Sequence of chain 27.A:
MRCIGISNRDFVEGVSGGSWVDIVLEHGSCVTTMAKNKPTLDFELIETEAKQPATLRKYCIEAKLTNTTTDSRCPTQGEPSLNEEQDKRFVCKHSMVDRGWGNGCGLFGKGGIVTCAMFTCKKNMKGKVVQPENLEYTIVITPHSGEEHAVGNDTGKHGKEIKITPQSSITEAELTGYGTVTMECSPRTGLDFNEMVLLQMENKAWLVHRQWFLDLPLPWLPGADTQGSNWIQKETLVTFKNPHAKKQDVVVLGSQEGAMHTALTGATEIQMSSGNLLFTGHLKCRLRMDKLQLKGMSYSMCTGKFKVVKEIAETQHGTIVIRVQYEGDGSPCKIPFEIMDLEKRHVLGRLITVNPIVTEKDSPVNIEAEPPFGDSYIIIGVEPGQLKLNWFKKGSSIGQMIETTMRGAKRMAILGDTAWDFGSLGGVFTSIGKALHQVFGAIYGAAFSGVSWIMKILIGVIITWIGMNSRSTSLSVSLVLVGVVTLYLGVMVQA

Sequence of chain 53.A:
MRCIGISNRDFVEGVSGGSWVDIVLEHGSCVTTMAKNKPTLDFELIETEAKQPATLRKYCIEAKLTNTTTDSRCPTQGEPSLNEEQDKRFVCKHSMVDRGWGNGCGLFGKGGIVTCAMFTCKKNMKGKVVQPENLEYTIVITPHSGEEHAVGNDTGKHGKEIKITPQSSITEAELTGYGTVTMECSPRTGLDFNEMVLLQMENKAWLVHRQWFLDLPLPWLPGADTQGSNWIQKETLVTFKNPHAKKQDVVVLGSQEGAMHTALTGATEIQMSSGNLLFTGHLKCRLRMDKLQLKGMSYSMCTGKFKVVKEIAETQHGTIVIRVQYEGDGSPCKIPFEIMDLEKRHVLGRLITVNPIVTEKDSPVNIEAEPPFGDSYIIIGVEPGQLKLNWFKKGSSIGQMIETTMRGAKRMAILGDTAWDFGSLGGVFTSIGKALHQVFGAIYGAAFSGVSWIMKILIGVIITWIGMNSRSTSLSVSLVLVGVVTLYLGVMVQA

A small-molecule ligand and the protein it binds are described below.
Small molecule (SMILES): CC(=O)N[C@H]1[C@H](O[C@H]2[C@H](O)[C@@H](NC(C)=O)CO[C@@H]2CO)O[C@H](CO)[C@@H](O)[C@@H]1O

Binding-site contacts:
Ligand atom C7 contacts residue ASN153 of chain 27.A at 4.1 Å.
Ligand atom C7 contacts residue HIS149 of chain 27.A at 4.3 Å.
Ligand atom C8 contacts residue ASN153 of chain 27.A at 4.4 Å.
Ligand atom C8 contacts residue GLY102 of chain 53.A at 3.6 Å.
Ligand atom C4 contacts residue ASN153 of chain 27.A at 4.2 Å.
Ligand atom C3 contacts residue ASN153 of chain 27.A at 3.9 Å.
Ligand atom C1 contacts residue THR155 of chain 27.A at 3.3 Å.
Ligand atom O7 contacts residue HIS149 of chain 27.A at 3.3 Å.
Ligand atom C5 contacts residue HIS158 of chain 27.A at 4.4 Å.
Ligand atom C6 contacts residue HIS149 of chain 27.A at 4.3 Å.
Ligand atom C5 contacts residue THR155 of chain 27.A at 4.0 Å.
Ligand atom N2 contacts residue HIS149 of chain 27.A at 4.3 Å.
Ligand atom O5 contacts residue HIS158 of chain 27.A at 3.4 Å.
Ligand atom O4 contacts residue HIS149 of chain 27.A at 4.3 Å.
Ligand atom C2 contacts residue HIS149 of chain 27.A at 3.5 Å.
Ligand atom O6 contacts residue HIS149 of chain 27.A at 3.2 Å.
Ligand atom O5 contacts residue ASN153 of chain 27.A at 2.2 Å (h-bond).
Ligand atom C1 contacts residue HIS149 of chain 27.A at 3.5 Å.
Ligand atom O5 contacts residue THR155 of chain 27.A at 3.4 Å (h-bond).
Ligand atom N2 contacts residue ASN153 of chain 27.A at 3.1 Å (h-bond).
Ligand atom O6 contacts residue HIS158 of chain 27.A at 4.2 Å.
Ligand atom C1 contacts residue ASN153 of chain 27.A at 1.4 Å.
Ligand atom O5 contacts residue HIS149 of chain 27.A at 3.6 Å.
Ligand atom C4 contacts residue HIS149 of chain 27.A at 3.4 Å.
Ligand atom C6 contacts residue GLY156 of chain 27.A at 4.0 Å.
Ligand atom O5 contacts residue GLY156 of chain 27.A at 4.2 Å.
Ligand atom C6 contacts residue HIS158 of chain 27.A at 4.2 Å.
Ligand atom C5 contacts residue ASN153 of chain 27.A at 3.6 Å.
Ligand atom O3 contacts residue HIS149 of chain 27.A at 4.0 Å.
Ligand atom C3 contacts residue HIS149 of chain 27.A at 4.0 Å.
Ligand atom C2 contacts residue ASN153 of chain 27.A at 2.6 Å.
Ligand atom C5 contacts residue HIS149 of chain 27.A at 3.6 Å.
Ligand atom C5 contacts residue GLY156 of chain 27.A at 4.3 Å.
Ligand atom C1 contacts residue HIS158 of chain 27.A at 4.1 Å.